This small molecule binds to this protein.
Small molecule (SMILES): C=CCn1c(=O)c2cnc(Nc3ccc(N4CCN(C)CC4)cc3)nc2n1-c1cccc(C(C)(C)O)n1

Sequence of chain 1.A:
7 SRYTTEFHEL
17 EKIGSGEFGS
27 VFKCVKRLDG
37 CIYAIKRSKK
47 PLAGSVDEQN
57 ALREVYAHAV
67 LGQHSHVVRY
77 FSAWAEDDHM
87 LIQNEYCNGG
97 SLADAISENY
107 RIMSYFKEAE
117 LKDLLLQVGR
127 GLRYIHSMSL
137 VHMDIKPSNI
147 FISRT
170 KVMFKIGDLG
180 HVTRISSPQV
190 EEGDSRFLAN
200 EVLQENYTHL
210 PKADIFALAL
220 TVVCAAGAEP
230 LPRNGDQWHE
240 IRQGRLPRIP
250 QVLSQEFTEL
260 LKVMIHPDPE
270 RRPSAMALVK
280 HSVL

Binding-site contacts:
Ligand atom O35 contacts residue ASP177 of chain 1.A at 3.8 Å.
Ligand atom N14 contacts residue CYS93 of chain 1.A at 3.0 Å (h-bond).
Ligand atom C04 contacts residue ILE19 of chain 1.A at 3.8 Å (hydrophobic).
Ligand atom C30 contacts residue GLY20 of chain 1.A at 3.7 Å.
Ligand atom N23 contacts residue PHE147 of chain 1.A at 3.7 Å.
Ligand atom C04 contacts residue ASP100 of chain 1.A at 3.6 Å.
Ligand atom C22 contacts residue LYS42 of chain 1.A at 3.8 Å.
Ligand atom O18 contacts residue ASN90 of chain 1.A at 3.1 Å (h-bond).
Ligand atom N14 contacts residue GLU91 of chain 1.A at 3.7 Å.
Ligand atom C15 contacts residue ALA40 of chain 1.A at 3.8 Å (hydrophobic).
Ligand atom N27 contacts residue PHE147 of chain 1.A at 3.7 Å.
Ligand atom O18 contacts residue VAL74 of chain 1.A at 3.4 Å.
Ligand atom C15 contacts residue GLU91 of chain 1.A at 3.1 Å.
Ligand atom C24 contacts residue PHE147 of chain 1.A at 3.3 Å (hydrophobic).
Ligand atom C09 contacts residue ILE19 of chain 1.A at 3.6 Å (hydrophobic).
Ligand atom C03 contacts residue ASP100 of chain 1.A at 3.7 Å.
Ligand atom C36 contacts residue CYS93 of chain 1.A at 3.2 Å (hydrophobic).
Ligand atom C37 contacts residue GLY96 of chain 1.A at 3.7 Å.
Ligand atom C31 contacts residue VAL27 of chain 1.A at 3.6 Å (hydrophobic).
Ligand atom C13 contacts residue PHE147 of chain 1.A at 3.7 Å (hydrophobic).
Ligand atom C36 contacts residue TYR92 of chain 1.A at 3.5 Å (hydrophobic).
Ligand atom C30 contacts residue ILE19 of chain 1.A at 3.5 Å (hydrophobic).
Ligand atom C11 contacts residue CYS93 of chain 1.A at 3.4 Å (hydrophobic).
Ligand atom C13 contacts residue CYS93 of chain 1.A at 3.8 Å (hydrophobic).
Ligand atom C21 contacts residue LYS42 of chain 1.A at 3.8 Å.
Ligand atom C11 contacts residue GLY96 of chain 1.A at 3.6 Å.
Ligand atom C22 contacts residue ASN90 of chain 1.A at 3.7 Å.
Ligand atom C15 contacts residue CYS93 of chain 1.A at 3.8 Å (hydrophobic).
Ligand atom C16 contacts residue ALA40 of chain 1.A at 3.7 Å (hydrophobic).
Ligand atom C36 contacts residue GLY96 of chain 1.A at 3.5 Å.
Ligand atom C22 contacts residue ALA40 of chain 1.A at 3.7 Å (hydrophobic).
Ligand atom C29 contacts residue VAL27 of chain 1.A at 3.8 Å (hydrophobic).
Ligand atom C10 contacts residue GLY96 of chain 1.A at 3.8 Å.
Ligand atom C11 contacts residue ILE19 of chain 1.A at 3.8 Å (hydrophobic).
Ligand atom C16 contacts residue PHE147 of chain 1.A at 3.8 Å (hydrophobic).
Ligand atom N14 contacts residue PHE147 of chain 1.A at 3.8 Å.
Ligand atom N19 contacts residue PHE147 of chain 1.A at 3.9 Å.
Ligand atom C30 contacts residue VAL27 of chain 1.A at 3.8 Å (hydrophobic).
Ligand atom N12 contacts residue CYS93 of chain 1.A at 2.9 Å (h-bond).
Ligand atom N25 contacts residue PHE147 of chain 1.A at 3.3 Å.